The protein below binds the small molecule below.
Small molecule (SMILES): Nc1ccn([C@H]2C[C@H](O)[C@@H](COP(=O)(O)O)O2)c(=O)n1

Sequence of chain 38.A:
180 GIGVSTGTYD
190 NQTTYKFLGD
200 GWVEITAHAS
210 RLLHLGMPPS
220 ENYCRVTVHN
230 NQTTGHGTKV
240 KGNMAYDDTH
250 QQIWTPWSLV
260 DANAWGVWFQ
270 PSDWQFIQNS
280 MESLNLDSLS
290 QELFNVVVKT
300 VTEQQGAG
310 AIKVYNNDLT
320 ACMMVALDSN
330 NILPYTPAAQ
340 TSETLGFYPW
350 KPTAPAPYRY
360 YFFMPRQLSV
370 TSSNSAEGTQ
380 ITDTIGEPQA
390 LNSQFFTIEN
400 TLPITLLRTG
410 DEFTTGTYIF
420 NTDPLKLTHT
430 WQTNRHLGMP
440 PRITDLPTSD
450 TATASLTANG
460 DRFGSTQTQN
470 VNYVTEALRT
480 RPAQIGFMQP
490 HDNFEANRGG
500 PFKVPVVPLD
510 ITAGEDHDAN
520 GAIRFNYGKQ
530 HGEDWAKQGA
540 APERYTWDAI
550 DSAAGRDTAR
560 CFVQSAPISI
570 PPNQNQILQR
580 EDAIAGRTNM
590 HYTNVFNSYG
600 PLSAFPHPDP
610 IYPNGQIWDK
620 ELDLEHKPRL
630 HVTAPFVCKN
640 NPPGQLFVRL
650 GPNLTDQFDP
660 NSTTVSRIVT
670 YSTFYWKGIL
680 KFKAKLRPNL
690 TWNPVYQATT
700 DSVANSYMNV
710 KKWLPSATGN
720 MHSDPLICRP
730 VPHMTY

Binding-site contacts:
Ligand atom O2 contacts residue LYS682 of chain 38.A at 4.2 Å.
Ligand atom N4 contacts residue ASP199 of chain 38.A at 4.0 Å.
Ligand atom C5 contacts residue TRP201 of chain 38.A at 3.4 Å (hydrophobic).
Ligand atom C4' contacts residue TRP201 of chain 38.A at 4.3 Å (hydrophobic).
Ligand atom C4 contacts residue TRP201 of chain 38.A at 3.3 Å (hydrophobic).
Ligand atom O3' contacts residue LYS682 of chain 38.A at 3.1 Å (salt-bridge).
Ligand atom C6 contacts residue TRP201 of chain 38.A at 3.5 Å (hydrophobic).
Ligand atom N4 contacts residue TRP201 of chain 38.A at 3.8 Å.
Ligand atom N3 contacts residue TRP201 of chain 38.A at 3.6 Å.
Ligand atom C2' contacts residue TRP201 of chain 38.A at 3.6 Å (hydrophobic).
Ligand atom C3' contacts residue TRP201 of chain 38.A at 4.1 Å (hydrophobic).
Ligand atom C5' contacts residue TRP201 of chain 38.A at 3.5 Å (hydrophobic).
Ligand atom O4' contacts residue TRP201 of chain 38.A at 4.5 Å.
Ligand atom C1' contacts residue TRP201 of chain 38.A at 4.5 Å (hydrophobic).
Ligand atom C2' contacts residue LYS682 of chain 38.A at 3.6 Å.
Ligand atom O2 contacts residue TRP201 of chain 38.A at 4.3 Å.
Ligand atom O2 contacts residue LEU197 of chain 38.A at 4.0 Å.
Ligand atom N1 contacts residue TRP201 of chain 38.A at 4.0 Å.
Ligand atom OP1 contacts residue PRO423 of chain 38.A at 3.6 Å.
Ligand atom N4 contacts residue GLY198 of chain 38.A at 3.8 Å.
Ligand atom C2 contacts residue TRP201 of chain 38.A at 3.9 Å (hydrophobic).
Ligand atom C3' contacts residue LYS682 of chain 38.A at 3.8 Å.
Ligand atom O5' contacts residue TRP201 of chain 38.A at 3.6 Å.
Ligand atom C1' contacts residue LYS682 of chain 38.A at 4.5 Å.